Sequence of chain 1.C:
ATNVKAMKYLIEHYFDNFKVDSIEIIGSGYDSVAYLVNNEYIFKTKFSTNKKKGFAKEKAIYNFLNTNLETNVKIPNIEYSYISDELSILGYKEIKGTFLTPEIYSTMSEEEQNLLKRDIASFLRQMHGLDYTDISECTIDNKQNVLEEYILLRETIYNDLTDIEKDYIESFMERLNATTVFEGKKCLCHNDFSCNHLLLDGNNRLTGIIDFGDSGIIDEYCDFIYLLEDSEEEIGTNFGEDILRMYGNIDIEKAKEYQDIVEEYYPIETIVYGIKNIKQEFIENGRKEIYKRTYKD

A protein and the small-molecule ligand that binds it are described below.
Small molecule (SMILES): Nc1nc2c(ncn2[C@@H]2O[C@H](CO[P](=O)(O)O[P](=O)(O)NP(=O)(O)O)[C@@H](O)[C@H]2O)c(=O)[nH]1

Binding-site contacts:
Ligand atom N7 contacts residue TYR100 of chain 1.C at 2.5 Å (h-bond).
Ligand atom C5 contacts residue TYR100 of chain 1.C at 3.7 Å (hydrophobic).
Ligand atom C2 contacts residue ILE103 of chain 1.C at 3.5 Å (hydrophobic).
Ligand atom N2 contacts residue GLU102 of chain 1.C at 3.7 Å.
Ligand atom C6 contacts residue ILE103 of chain 1.C at 3.6 Å (hydrophobic).
Ligand atom N3B contacts residue SER40 of chain 1.C at 2.9 Å (h-bond).
Ligand atom N1 contacts residue ILE103 of chain 1.C at 2.8 Å (h-bond).
Ligand atom O4' contacts residue ILE34 of chain 1.C at 3.7 Å.
Ligand atom PB contacts residue ASP219 of chain 1.C at 3.6 Å.
Ligand atom O3A contacts residue MG1 of chain 1.N at 3.6 Å.
Ligand atom O3A contacts residue LYS52 of chain 1.C at 3.4 Å (salt-bridge).
Ligand atom N1 contacts residue GLU102 of chain 1.C at 3.6 Å.
Ligand atom N7 contacts residue ILE50 of chain 1.C at 3.6 Å.
Ligand atom O1B contacts residue ASP219 of chain 1.C at 2.8 Å (salt-bridge).
Ligand atom PB contacts residue MG1 of chain 1.N at 3.3 Å.
Ligand atom O2G contacts residue PHE63 of chain 1.C at 3.6 Å.
Ligand atom O2A contacts residue ASP219 of chain 1.C at 3.2 Å.
Ligand atom O3G contacts residue ASP219 of chain 1.C at 2.7 Å (salt-bridge).
Ligand atom PA contacts residue ASP219 of chain 1.C at 3.5 Å.
Ligand atom O2' contacts residue PHE107 of chain 1.C at 3.7 Å.
Ligand atom O1B contacts residue MG1 of chain 1.O at 3.3 Å.
Ligand atom O1A contacts residue HIS205 of chain 1.C at 3.3 Å (h-bond).
Ligand atom O6 contacts residue ILE103 of chain 1.C at 2.9 Å (h-bond).
Ligand atom O2A contacts residue LYS52 of chain 1.C at 2.8 Å (salt-bridge).
Ligand atom O1G contacts residue MG1 of chain 1.O at 2.9 Å.
Ligand atom C5 contacts residue ILE50 of chain 1.C at 3.5 Å (hydrophobic).
Ligand atom O6 contacts residue TYR100 of chain 1.C at 3.5 Å.
Ligand atom N2 contacts residue ILE103 of chain 1.C at 3.2 Å (h-bond).
Ligand atom C2' contacts residue PHE107 of chain 1.C at 3.7 Å (hydrophobic).
Ligand atom C8 contacts residue TYR100 of chain 1.C at 3.2 Å (hydrophobic).
Ligand atom PA contacts residue MG1 of chain 1.N at 3.1 Å.
Ligand atom PG contacts residue MG1 of chain 1.O at 2.8 Å.
Ligand atom O4' contacts residue ALA42 of chain 1.C at 3.7 Å.
Ligand atom N3 contacts residue PHE107 of chain 1.C at 3.5 Å.
Ligand atom O2B contacts residue GLY37 of chain 1.C at 3.5 Å (h-bond).
Ligand atom O1A contacts residue ASP219 of chain 1.C at 2.9 Å (salt-bridge).
Ligand atom O3G contacts residue LYS52 of chain 1.C at 3.0 Å (salt-bridge).
Ligand atom O1A contacts residue MG1 of chain 1.N at 1.8 Å.
Ligand atom O1B contacts residue MG1 of chain 1.N at 2.3 Å.
Ligand atom O3G contacts residue MG1 of chain 1.O at 1.7 Å.